Sequence of chain 1.C:
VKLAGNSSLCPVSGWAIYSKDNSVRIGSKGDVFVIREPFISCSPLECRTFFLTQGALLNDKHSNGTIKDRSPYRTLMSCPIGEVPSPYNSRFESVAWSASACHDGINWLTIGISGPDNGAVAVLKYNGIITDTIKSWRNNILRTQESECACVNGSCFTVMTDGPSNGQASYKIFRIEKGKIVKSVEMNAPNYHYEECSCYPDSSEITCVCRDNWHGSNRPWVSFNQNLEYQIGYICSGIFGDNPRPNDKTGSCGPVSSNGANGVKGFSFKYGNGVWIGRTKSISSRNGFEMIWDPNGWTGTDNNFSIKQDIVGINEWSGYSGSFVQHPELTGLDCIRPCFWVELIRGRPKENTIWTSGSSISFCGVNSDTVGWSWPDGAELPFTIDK

A protein and the small-molecule ligand that binds it are described below.
Small molecule (SMILES): CC(=O)N[C@@H]1[C@@H](O)[C@H](O)[C@@H](CO)O[C@H]1O

Binding-site contacts:
Ligand atom O5 contacts residue ALA4 of chain 1.C at 4.0 Å.
Ligand atom C8 contacts residue ASN6 of chain 1.C at 3.2 Å.
Ligand atom C5 contacts residue ASN6 of chain 1.C at 3.6 Å.
Ligand atom C1 contacts residue ASN6 of chain 1.C at 1.4 Å.
Ligand atom O5 contacts residue ASN6 of chain 1.C at 2.4 Å (h-bond).
Ligand atom C2 contacts residue ASN6 of chain 1.C at 2.1 Å.
Ligand atom C1 contacts residue ALA4 of chain 1.C at 4.2 Å (hydrophobic).
Ligand atom C3 contacts residue ASN6 of chain 1.C at 3.5 Å.
Ligand atom N2 contacts residue ASN6 of chain 1.C at 2.6 Å (h-bond).
Ligand atom C7 contacts residue ASN6 of chain 1.C at 3.1 Å.
Ligand atom O3 contacts residue ASN6 of chain 1.C at 4.5 Å.
Ligand atom C4 contacts residue ASN6 of chain 1.C at 4.0 Å.
Ligand atom O7 contacts residue ASN6 of chain 1.C at 4.1 Å.